Binding-site contacts:
Ligand atom O38 contacts residue NDP1 of chain 1.U at 2.7 Å (h-bond).
Ligand atom C35 contacts residue NDP1 of chain 1.U at 3.5 Å.
Ligand atom C12 contacts residue SER202 of chain 1.G at 3.5 Å.
Ligand atom O39 contacts residue NDP1 of chain 1.U at 2.8 Å.
Ligand atom C11 contacts residue SER202 of chain 1.G at 3.5 Å.
Ligand atom C25 contacts residue NDP1 of chain 1.U at 3.6 Å.
Ligand atom C31 contacts residue PHE209 of chain 1.G at 3.7 Å (hydrophobic).
Ligand atom O21 contacts residue PHE101 of chain 1.G at 3.2 Å.
Ligand atom O29 contacts residue NDP1 of chain 1.U at 3.1 Å.
Ligand atom C06 contacts residue VAL206 of chain 1.G at 3.6 Å (hydrophobic).
Ligand atom C03 contacts residue GLY207 of chain 1.G at 3.8 Å.
Ligand atom O38 contacts residue LYS169 of chain 1.G at 3.8 Å.
Ligand atom C04 contacts residue GLY207 of chain 1.G at 3.8 Å.
Ligand atom O14 contacts residue PHE101 of chain 1.G at 3.4 Å.
Ligand atom C01 contacts residue GLN160 of chain 1.G at 3.6 Å.
Ligand atom C30 contacts residue TYR162 of chain 1.G at 3.5 Å (hydrophobic).
Ligand atom O38 contacts residue TYR162 of chain 1.G at 2.4 Å (h-bond).
Ligand atom N28 contacts residue SER202 of chain 1.G at 3.0 Å (h-bond).
Ligand atom C34 contacts residue NDP1 of chain 1.U at 3.6 Å.
Ligand atom O17 contacts residue MET104 of chain 1.G at 3.3 Å.
Ligand atom C35 contacts residue ALA203 of chain 1.G at 3.8 Å (hydrophobic).
Ligand atom C16 contacts residue PHE101 of chain 1.G at 3.5 Å (hydrophobic).
Ligand atom C15 contacts residue SER202 of chain 1.G at 3.8 Å.
Ligand atom C37 contacts residue TYR162 of chain 1.G at 3.4 Å (hydrophobic).
Ligand atom C32 contacts residue PHE209 of chain 1.G at 3.6 Å (hydrophobic).
Ligand atom C05 contacts residue ASN161 of chain 1.G at 3.7 Å.
Ligand atom C05 contacts residue VAL206 of chain 1.G at 3.6 Å (hydrophobic).
Ligand atom C33 contacts residue NDP1 of chain 1.U at 3.6 Å.
Ligand atom C36 contacts residue TYR162 of chain 1.G at 3.5 Å (hydrophobic).
Ligand atom C36 contacts residue NDP1 of chain 1.U at 3.4 Å.
Ligand atom C13 contacts residue ALA102 of chain 1.G at 3.8 Å (hydrophobic).
Ligand atom C08 contacts residue LEU107 of chain 1.G at 3.7 Å (hydrophobic).
Ligand atom O14 contacts residue ALA102 of chain 1.G at 3.0 Å (h-bond).
Ligand atom O17 contacts residue ALA102 of chain 1.G at 2.8 Å (h-bond).
Ligand atom N28 contacts residue ALA100 of chain 1.G at 2.7 Å (h-bond).
Ligand atom C27 contacts residue ALA100 of chain 1.G at 3.8 Å (hydrophobic).
Ligand atom C27 contacts residue SER202 of chain 1.G at 3.8 Å.
Ligand atom C37 contacts residue NDP1 of chain 1.U at 3.3 Å.
Ligand atom O26 contacts residue SER202 of chain 1.G at 3.6 Å (h-bond).
Ligand atom C16 contacts residue ALA102 of chain 1.G at 3.5 Å (hydrophobic).

Sequence of chain 1.G:
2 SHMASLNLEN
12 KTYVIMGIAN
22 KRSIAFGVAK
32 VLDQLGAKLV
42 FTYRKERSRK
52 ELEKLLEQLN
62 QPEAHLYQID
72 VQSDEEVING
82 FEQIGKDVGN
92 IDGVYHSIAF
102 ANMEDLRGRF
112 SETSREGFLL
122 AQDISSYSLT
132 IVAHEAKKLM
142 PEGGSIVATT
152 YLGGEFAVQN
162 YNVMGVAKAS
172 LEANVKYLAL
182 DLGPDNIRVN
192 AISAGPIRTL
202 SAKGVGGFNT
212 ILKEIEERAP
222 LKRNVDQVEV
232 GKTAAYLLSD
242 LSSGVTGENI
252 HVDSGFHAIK

A protein and the small-molecule ligand that binds it are described below.
Small molecule (SMILES): C=C(CC/C=C\C=C\C[C@H](C)CC(=O)C[C@@H](O)CNC(=O)[C@H](C)[C@@H](C)OC(N)=O)C[C@@H](C)C/C(C)=C/C(=O)O